Sequence of chain 1.A:
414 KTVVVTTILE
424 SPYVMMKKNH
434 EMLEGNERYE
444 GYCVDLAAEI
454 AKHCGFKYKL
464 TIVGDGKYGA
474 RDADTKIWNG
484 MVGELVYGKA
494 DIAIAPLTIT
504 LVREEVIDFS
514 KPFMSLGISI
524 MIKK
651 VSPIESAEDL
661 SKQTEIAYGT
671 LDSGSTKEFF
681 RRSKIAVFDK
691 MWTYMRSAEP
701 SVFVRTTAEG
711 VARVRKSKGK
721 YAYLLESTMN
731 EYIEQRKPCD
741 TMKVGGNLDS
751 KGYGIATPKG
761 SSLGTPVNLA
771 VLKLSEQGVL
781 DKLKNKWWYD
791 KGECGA

Sequence of chain 1.D:
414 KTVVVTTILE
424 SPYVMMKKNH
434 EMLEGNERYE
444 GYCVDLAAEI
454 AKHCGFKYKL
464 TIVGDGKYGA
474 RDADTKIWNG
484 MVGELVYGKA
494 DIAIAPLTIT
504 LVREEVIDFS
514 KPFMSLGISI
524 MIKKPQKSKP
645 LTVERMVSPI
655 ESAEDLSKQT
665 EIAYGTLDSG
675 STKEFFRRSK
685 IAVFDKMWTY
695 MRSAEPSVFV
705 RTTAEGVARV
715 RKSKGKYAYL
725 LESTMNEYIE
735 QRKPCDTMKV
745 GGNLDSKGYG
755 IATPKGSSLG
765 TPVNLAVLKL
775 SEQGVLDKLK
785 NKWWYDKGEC

A protein and the small-molecule ligand that binds it are described below.
Small molecule (SMILES): NS(=O)(=O)c1cc2c(cc1Cl)N[C@H]([C@H]1C[C@H]3C=C[C@@H]1C3)NS2(=O)=O

Binding-site contacts:
Ligand atom C6 contacts residue SER775 of chain 1.A at 3.6 Å.
Ligand atom C11 contacts residue MET517 of chain 1.A at 3.7 Å (hydrophobic).
Ligand atom N3 contacts residue SER750 of chain 1.D at 3.2 Å (h-bond).
Ligand atom O3 contacts residue SER518 of chain 1.A at 3.4 Å (h-bond).
Ligand atom C11 contacts residue SER750 of chain 1.D at 3.7 Å.
Ligand atom CL contacts residue LEU780 of chain 1.A at 3.4 Å.
Ligand atom O1 contacts residue LYS751 of chain 1.D at 3.5 Å (salt-bridge).
Ligand atom N2 contacts residue SER750 of chain 1.D at 3.7 Å.
Ligand atom C12 contacts residue SER750 of chain 1.D at 3.7 Å.
Ligand atom S1 contacts residue SER518 of chain 1.A at 3.6 Å.
Ligand atom C3 contacts residue PRO515 of chain 1.D at 3.8 Å (hydrophobic).
Ligand atom C3 contacts residue GLY752 of chain 1.D at 3.5 Å.
Ligand atom C8 contacts residue PRO515 of chain 1.A at 3.3 Å (hydrophobic).
Ligand atom O4 contacts residue LYS784 of chain 1.A at 3.2 Å.
Ligand atom O2 contacts residue MET517 of chain 1.A at 3.2 Å.
Ligand atom C7 contacts residue LEU772 of chain 1.A at 3.7 Å (hydrophobic).
Ligand atom C4 contacts residue GLY752 of chain 1.D at 3.4 Å.
Ligand atom C10 contacts residue SER750 of chain 1.D at 3.8 Å.
Ligand atom C11 contacts residue SER518 of chain 1.A at 3.6 Å.
Ligand atom C14 contacts residue SER775 of chain 1.A at 3.2 Å.
Ligand atom O2 contacts residue PRO515 of chain 1.A at 3.4 Å.
Ligand atom C5 contacts residue LEU772 of chain 1.A at 3.7 Å (hydrophobic).
Ligand atom C1 contacts residue PRO515 of chain 1.A at 3.3 Å (hydrophobic).
Ligand atom C10 contacts residue SER775 of chain 1.A at 3.5 Å.
Ligand atom C4 contacts residue LYS751 of chain 1.D at 3.8 Å.
Ligand atom N1 contacts residue PRO515 of chain 1.A at 2.6 Å (h-bond).
Ligand atom N2 contacts residue SER775 of chain 1.A at 2.9 Å (h-bond).
Ligand atom N2 contacts residue PRO515 of chain 1.A at 3.5 Å (h-bond).
Ligand atom S1 contacts residue PRO515 of chain 1.A at 3.6 Å.
Ligand atom C3 contacts residue LYS751 of chain 1.D at 3.8 Å.
Ligand atom C4 contacts residue ILE502 of chain 1.D at 3.7 Å (hydrophobic).
Ligand atom CL contacts residue ASP781 of chain 1.A at 3.0 Å.
Ligand atom C12 contacts residue PHE516 of chain 1.A at 3.8 Å (hydrophobic).
Ligand atom N3 contacts residue ASP781 of chain 1.A at 3.5 Å (salt-bridge).
Ligand atom O2 contacts residue SER518 of chain 1.A at 2.9 Å (h-bond).
Ligand atom C7 contacts residue LYS514 of chain 1.A at 3.7 Å.
Ligand atom C7 contacts residue ILE502 of chain 1.D at 3.8 Å (hydrophobic).
Ligand atom O3 contacts residue MET517 of chain 1.A at 3.4 Å.
Ligand atom O1 contacts residue SER518 of chain 1.A at 3.3 Å (h-bond).
Ligand atom C5 contacts residue ILE502 of chain 1.D at 3.8 Å (hydrophobic).